Binding-site contacts:
Ligand atom C2' contacts residue GLU300 of chain 1.B at 3.3 Å.
Ligand atom C6 contacts residue PRO292 of chain 1.B at 3.6 Å (hydrophobic).
Ligand atom O3A contacts residue PRO296 of chain 1.B at 3.6 Å.
Ligand atom O2' contacts residue GLU300 of chain 1.B at 2.6 Å (salt-bridge).
Ligand atom O5 contacts residue TYR293 of chain 1.B at 3.2 Å (h-bond).
Ligand atom O2' contacts residue LEU276 of chain 1.B at 3.2 Å.
Ligand atom O6 contacts residue PHE324 of chain 1.B at 3.5 Å.
Ligand atom O2B contacts residue PRO292 of chain 1.B at 3.5 Å.
Ligand atom C6' contacts residue LEU271 of chain 1.B at 3.6 Å (hydrophobic).
Ligand atom O1A contacts residue GLY295 of chain 1.B at 3.5 Å.
Ligand atom O4 contacts residue MAN1 of chain 1.D at 2.8 Å (h-bond).
Ligand atom O7' contacts residue THR252 of chain 1.B at 3.5 Å.
Ligand atom O1A contacts residue TYR226 of chain 1.B at 2.5 Å (h-bond).
Ligand atom O4' contacts residue LYS228 of chain 1.B at 3.5 Å (salt-bridge).
Ligand atom N1 contacts residue LEU276 of chain 1.B at 3.4 Å.
Ligand atom PA contacts residue TYR226 of chain 1.B at 3.6 Å.
Ligand atom O6 contacts residue TYR293 of chain 1.B at 3.0 Å (h-bond).
Ligand atom O3 contacts residue SER153 of chain 1.B at 3.5 Å (h-bond).
Ligand atom O3' contacts residue GLU300 of chain 1.B at 2.6 Å (salt-bridge).
Ligand atom O7' contacts residue LEU271 of chain 1.B at 2.8 Å (h-bond).
Ligand atom C6' contacts residue LEU276 of chain 1.B at 3.4 Å (hydrophobic).
Ligand atom N3 contacts residue LEU271 of chain 1.B at 2.8 Å (h-bond).
Ligand atom O5 contacts residue PRO292 of chain 1.B at 3.4 Å.
Ligand atom C1 contacts residue GLY295 of chain 1.B at 3.6 Å.
Ligand atom O6' contacts residue LEU271 of chain 1.B at 3.4 Å (h-bond).
Ligand atom O7' contacts residue ILE270 of chain 1.B at 3.6 Å.
Ligand atom C2 contacts residue GLU294 of chain 1.B at 3.5 Å.
Ligand atom N3 contacts residue LEU276 of chain 1.B at 3.6 Å.
Ligand atom O2A contacts residue TYR226 of chain 1.B at 3.5 Å.
Ligand atom O1A contacts residue PRO296 of chain 1.B at 3.5 Å.
Ligand atom O1B contacts residue PRO81 of chain 1.B at 3.6 Å.
Ligand atom C9' contacts residue LYS228 of chain 1.B at 3.5 Å.
Ligand atom O1B contacts residue LEU82 of chain 1.B at 2.8 Å (h-bond).
Ligand atom O1A contacts residue ALA297 of chain 1.B at 3.1 Å (h-bond).
Ligand atom F1 contacts residue GLY83 of chain 1.B at 3.3 Å.
Ligand atom C4 contacts residue PHE154 of chain 1.B at 3.6 Å (hydrophobic).
Ligand atom O1B contacts residue GLY83 of chain 1.B at 3.1 Å (h-bond).
Ligand atom C3' contacts residue GLU300 of chain 1.B at 3.4 Å.
Ligand atom C9' contacts residue LEU276 of chain 1.B at 3.5 Å (hydrophobic).
Ligand atom F1 contacts residue PRO296 of chain 1.B at 3.5 Å.

The small molecule below binds the protein below.
Small molecule (SMILES): O=c1ccn([C@@H]2O[C@H](CO[P](=O)(O)O[P](=O)(O)O[C@H]3O[C@H](CO)[C@@H](O)[C@H](O)[C@H]3F)[C@@H](O)[C@H]2O)c(=O)[nH]1

Sequence of chain 1.B:
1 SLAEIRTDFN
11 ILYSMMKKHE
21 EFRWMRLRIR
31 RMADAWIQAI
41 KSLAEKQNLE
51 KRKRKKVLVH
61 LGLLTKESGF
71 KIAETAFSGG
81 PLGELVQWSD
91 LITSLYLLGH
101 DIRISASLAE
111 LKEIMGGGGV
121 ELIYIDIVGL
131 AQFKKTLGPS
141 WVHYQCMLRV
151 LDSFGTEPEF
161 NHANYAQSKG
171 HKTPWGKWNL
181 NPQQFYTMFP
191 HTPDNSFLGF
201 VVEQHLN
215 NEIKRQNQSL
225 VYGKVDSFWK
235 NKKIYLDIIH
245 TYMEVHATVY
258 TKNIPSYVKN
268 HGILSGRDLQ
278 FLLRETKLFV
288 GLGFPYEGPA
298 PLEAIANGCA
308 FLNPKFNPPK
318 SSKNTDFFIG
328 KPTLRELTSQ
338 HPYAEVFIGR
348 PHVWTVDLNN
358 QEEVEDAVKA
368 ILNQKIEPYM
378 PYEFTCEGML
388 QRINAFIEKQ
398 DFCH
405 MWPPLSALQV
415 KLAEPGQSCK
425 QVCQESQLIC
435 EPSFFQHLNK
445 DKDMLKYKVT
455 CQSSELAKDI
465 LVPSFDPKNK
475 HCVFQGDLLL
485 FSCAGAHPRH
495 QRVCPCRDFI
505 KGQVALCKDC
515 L